This protein binds this small molecule.
Small molecule (SMILES): CC(C)C1=CC2=CC[C@@H]3[C@](C)(CCC[C@@]3(C)C(=O)N[C@@H](Cc3c[nH]c4ccccc34)C(=O)O)[C@H]2CC1

Sequence of chain 1.A:
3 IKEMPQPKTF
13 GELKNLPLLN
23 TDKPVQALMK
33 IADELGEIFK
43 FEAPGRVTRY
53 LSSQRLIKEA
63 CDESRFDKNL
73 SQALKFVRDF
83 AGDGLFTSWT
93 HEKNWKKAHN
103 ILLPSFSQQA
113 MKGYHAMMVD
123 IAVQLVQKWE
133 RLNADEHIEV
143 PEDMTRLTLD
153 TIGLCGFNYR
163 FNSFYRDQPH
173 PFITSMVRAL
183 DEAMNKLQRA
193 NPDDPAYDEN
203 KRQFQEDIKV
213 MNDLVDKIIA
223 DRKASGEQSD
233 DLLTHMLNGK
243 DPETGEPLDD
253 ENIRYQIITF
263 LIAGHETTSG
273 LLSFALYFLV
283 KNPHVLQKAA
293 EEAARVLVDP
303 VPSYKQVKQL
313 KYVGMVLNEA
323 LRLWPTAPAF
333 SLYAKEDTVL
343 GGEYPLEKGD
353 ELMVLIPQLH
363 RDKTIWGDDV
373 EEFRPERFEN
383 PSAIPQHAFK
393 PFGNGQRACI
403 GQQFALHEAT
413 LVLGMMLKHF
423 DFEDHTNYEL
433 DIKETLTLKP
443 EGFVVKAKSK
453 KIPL

Binding-site contacts:
Ligand atom C20 contacts residue VAL79 of chain 1.A at 3.9 Å (hydrophobic).
Ligand atom NE1 contacts residue LEU189 of chain 1.A at 3.8 Å.
Ligand atom CE3 contacts residue GLN74 of chain 1.A at 3.6 Å.
Ligand atom CE2 contacts residue ARG48 of chain 1.A at 3.4 Å.
Ligand atom C16 contacts residue LEU438 of chain 1.A at 3.6 Å (hydrophobic).
Ligand atom NE1 contacts residue ARG48 of chain 1.A at 3.6 Å.
Ligand atom C10 contacts residue MET355 of chain 1.A at 3.5 Å (hydrophobic).
Ligand atom C20 contacts residue LEU438 of chain 1.A at 3.6 Å (hydrophobic).
Ligand atom CG contacts residue ARG48 of chain 1.A at 3.3 Å.
Ligand atom CB contacts residue ARG48 of chain 1.A at 3.6 Å.
Ligand atom O contacts residue SER73 of chain 1.A at 3.5 Å.
Ligand atom CZ3 contacts residue ARG48 of chain 1.A at 3.3 Å.
Ligand atom O contacts residue ALA75 of chain 1.A at 2.9 Å (h-bond).
Ligand atom C3 contacts residue LEU30 of chain 1.A at 3.6 Å (hydrophobic).
Ligand atom CE3 contacts residue ARG48 of chain 1.A at 3.2 Å.
Ligand atom C18 contacts residue PHE88 of chain 1.A at 3.7 Å (hydrophobic).
Ligand atom CZ2 contacts residue LEU189 of chain 1.A at 3.5 Å (hydrophobic).
Ligand atom CH2 contacts residue GLN74 of chain 1.A at 3.7 Å.
Ligand atom C contacts residue SER73 of chain 1.A at 3.5 Å.
Ligand atom C16 contacts residue MET186 of chain 1.A at 3.8 Å (hydrophobic).
Ligand atom C15 contacts residue LEU438 of chain 1.A at 3.6 Å (hydrophobic).
Ligand atom O1 contacts residue TYR52 of chain 1.A at 2.6 Å (h-bond).
Ligand atom CD1 contacts residue ARG48 of chain 1.A at 3.6 Å.
Ligand atom CD2 contacts residue ARG48 of chain 1.A at 3.2 Å.
Ligand atom C5 contacts residue PRO26 of chain 1.A at 3.7 Å (hydrophobic).
Ligand atom C14 contacts residue ALA75 of chain 1.A at 3.7 Å (hydrophobic).
Ligand atom CD1 contacts residue LEU21 of chain 1.A at 3.5 Å (hydrophobic).
Ligand atom C20 contacts residue LEU76 of chain 1.A at 3.7 Å (hydrophobic).
Ligand atom C1 contacts residue TYR52 of chain 1.A at 3.6 Å (hydrophobic).
Ligand atom O contacts residue GLN74 of chain 1.A at 3.3 Å (h-bond).
Ligand atom C contacts residue GLN74 of chain 1.A at 3.4 Å.
Ligand atom CZ3 contacts residue GLN74 of chain 1.A at 3.4 Å.
Ligand atom C19 contacts residue LEU438 of chain 1.A at 3.4 Å (hydrophobic).
Ligand atom OXT contacts residue GLN74 of chain 1.A at 2.8 Å (h-bond).
Ligand atom OXT contacts residue SER73 of chain 1.A at 3.4 Å.
Ligand atom CH2 contacts residue ARG48 of chain 1.A at 3.7 Å.
Ligand atom C8 contacts residue VAL27 of chain 1.A at 3.7 Å (hydrophobic).
Ligand atom C12 contacts residue ALA75 of chain 1.A at 3.8 Å (hydrophobic).
Ligand atom O contacts residue LEU189 of chain 1.A at 3.7 Å.
Ligand atom C19 contacts residue PHE88 of chain 1.A at 3.5 Å (hydrophobic).